Sequence of chain 1.A:
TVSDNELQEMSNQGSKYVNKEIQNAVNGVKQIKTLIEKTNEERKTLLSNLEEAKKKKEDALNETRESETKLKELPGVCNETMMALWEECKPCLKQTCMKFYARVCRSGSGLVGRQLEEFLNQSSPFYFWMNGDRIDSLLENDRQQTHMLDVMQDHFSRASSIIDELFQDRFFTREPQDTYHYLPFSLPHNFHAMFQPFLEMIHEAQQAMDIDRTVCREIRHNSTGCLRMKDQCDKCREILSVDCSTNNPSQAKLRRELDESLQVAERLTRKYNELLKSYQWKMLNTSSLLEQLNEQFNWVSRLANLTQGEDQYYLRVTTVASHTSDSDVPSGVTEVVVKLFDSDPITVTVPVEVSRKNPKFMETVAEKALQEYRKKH

Binding-site contacts:
Ligand atom C3 contacts residue ASN307 of chain 1.A at 3.8 Å.
Ligand atom C2 contacts residue TRP303 of chain 1.A at 3.6 Å (hydrophobic).
Ligand atom O5 contacts residue ASN307 of chain 1.A at 2.3 Å (h-bond).
Ligand atom C7 contacts residue TRP303 of chain 1.A at 4.2 Å (hydrophobic).
Ligand atom O7 contacts residue LEU306 of chain 1.A at 3.5 Å.
Ligand atom O3 contacts residue TRP303 of chain 1.A at 3.4 Å.
Ligand atom O6 contacts residue LYS304 of chain 1.A at 3.8 Å.
Ligand atom C5 contacts residue TRP303 of chain 1.A at 4.1 Å (hydrophobic).
Ligand atom O5 contacts residue TRP303 of chain 1.A at 3.6 Å.
Ligand atom C1 contacts residue ASN307 of chain 1.A at 1.4 Å.
Ligand atom O6 contacts residue TRP303 of chain 1.A at 3.5 Å.
Ligand atom C6 contacts residue TRP303 of chain 1.A at 4.0 Å (hydrophobic).
Ligand atom C4 contacts residue ASN307 of chain 1.A at 4.2 Å.
Ligand atom N2 contacts residue TRP303 of chain 1.A at 4.3 Å.
Ligand atom O6 contacts residue SER300 of chain 1.A at 4.3 Å.
Ligand atom O7 contacts residue TRP303 of chain 1.A at 3.5 Å.
Ligand atom C4 contacts residue TRP303 of chain 1.A at 3.9 Å (hydrophobic).
Ligand atom O6 contacts residue ASN307 of chain 1.A at 4.4 Å.
Ligand atom C8 contacts residue ASN307 of chain 1.A at 4.2 Å.
Ligand atom C7 contacts residue ASN307 of chain 1.A at 3.4 Å.
Ligand atom O7 contacts residue ASN307 of chain 1.A at 3.4 Å (h-bond).
Ligand atom C3 contacts residue TRP303 of chain 1.A at 3.9 Å (hydrophobic).
Ligand atom C1 contacts residue TRP303 of chain 1.A at 4.1 Å (hydrophobic).
Ligand atom C8 contacts residue SER310 of chain 1.A at 4.3 Å.
Ligand atom N2 contacts residue ASN307 of chain 1.A at 3.0 Å (h-bond).
Ligand atom C5 contacts residue ASN307 of chain 1.A at 3.6 Å.
Ligand atom C2 contacts residue ASN307 of chain 1.A at 2.5 Å.

A small-molecule ligand and the protein it binds are described below.
Small molecule (SMILES): CC(=O)N[C@@H]1[C@@H](O)[C@H](O)[C@@H](CO)O[C@H]1O